The protein below binds the small molecule below.
Small molecule (SMILES): CC(C)(C)S(=O)(=O)N[C@@H](Cc1ccccc1)C(=O)N[C@@H](Cc1c[nH]c[nH+]1)C(=O)N[C@@H](CC1CCCCC1)C(O)(O)C(F)(F)C(=O)NCCN1CCOCC1

Binding-site contacts:
Ligand atom O2 contacts residue GLY80 of chain 1.A at 2.7 Å (h-bond).
Ligand atom OH2 contacts residue TYR79 of chain 1.A at 3.6 Å.
Ligand atom OH1 contacts residue ASP35 of chain 1.A at 2.7 Å (salt-bridge).
Ligand atom OH2 contacts residue GLY37 of chain 1.A at 3.2 Å (h-bond).
Ligand atom NE2 contacts residue ILE300 of chain 1.A at 3.2 Å.
Ligand atom CD2 contacts residue ASP15 of chain 1.A at 3.6 Å.
Ligand atom O1 contacts residue GLY80 of chain 1.A at 3.0 Å (h-bond).
Ligand atom CG2 contacts residue GLY221 of chain 1.A at 3.3 Å.
Ligand atom F2 contacts residue ASP219 of chain 1.A at 3.1 Å.
Ligand atom CE12 contacts residue ASP81 of chain 1.A at 3.4 Å.
Ligand atom CB2 contacts residue ASP35 of chain 1.A at 3.0 Å.
Ligand atom N1 contacts residue THR222 of chain 1.A at 3.5 Å (h-bond).
Ligand atom N2' contacts residue GLY37 of chain 1.A at 3.0 Å (h-bond).
Ligand atom OH1 contacts residue ASP219 of chain 1.A at 2.7 Å (salt-bridge).
Ligand atom C1' contacts residue GLY37 of chain 1.A at 3.6 Å.
Ligand atom CE2 contacts residue ILE10 of chain 1.A at 3.6 Å (hydrophobic).
Ligand atom C61 contacts residue LEU133 of chain 1.A at 3.2 Å (hydrophobic).
Ligand atom OH2 contacts residue ASP35 of chain 1.A at 2.6 Å (salt-bridge).
Ligand atom N1 contacts residue GLY221 of chain 1.A at 3.4 Å (h-bond).
Ligand atom F1 contacts residue THR222 of chain 1.A at 3.5 Å.
Ligand atom O2 contacts residue TYR79 of chain 1.A at 3.5 Å.
Ligand atom CB1 contacts residue ASP81 of chain 1.A at 3.3 Å.
Ligand atom CE2 contacts residue ALA16 of chain 1.A at 3.3 Å (hydrophobic).
Ligand atom CH contacts residue ASP35 of chain 1.A at 3.4 Å.
Ligand atom CD2 contacts residue ALA16 of chain 1.A at 3.3 Å (hydrophobic).
Ligand atom CD22 contacts residue ASP33 of chain 1.A at 3.6 Å.
Ligand atom N3 contacts residue THR223 of chain 1.A at 3.3 Å (h-bond).
Ligand atom CD11 contacts residue TYR79 of chain 1.A at 3.6 Å (hydrophobic).
Ligand atom O1 contacts residue ASP81 of chain 1.A at 3.5 Å (salt-bridge).
Ligand atom F2 contacts residue GLY37 of chain 1.A at 3.4 Å.
Ligand atom CB2 contacts residue GLY221 of chain 1.A at 3.4 Å.
Ligand atom CE11 contacts residue ILE300 of chain 1.A at 3.4 Å (hydrophobic).
Ligand atom N contacts residue ASP81 of chain 1.A at 3.2 Å (salt-bridge).
Ligand atom CM1 contacts residue ASP219 of chain 1.A at 3.6 Å.
Ligand atom CZ contacts residue ASP119 of chain 1.A at 3.4 Å.
Ligand atom O1 contacts residue TYR79 of chain 1.A at 3.1 Å.
Ligand atom OH2 contacts residue SER38 of chain 1.A at 3.6 Å.
Ligand atom CE21 contacts residue ASP33 of chain 1.A at 3.1 Å.
Ligand atom F1 contacts residue ASP219 of chain 1.A at 3.5 Å.
Ligand atom C2 contacts residue ASP15 of chain 1.A at 3.6 Å.

Sequence of chain 1.A:
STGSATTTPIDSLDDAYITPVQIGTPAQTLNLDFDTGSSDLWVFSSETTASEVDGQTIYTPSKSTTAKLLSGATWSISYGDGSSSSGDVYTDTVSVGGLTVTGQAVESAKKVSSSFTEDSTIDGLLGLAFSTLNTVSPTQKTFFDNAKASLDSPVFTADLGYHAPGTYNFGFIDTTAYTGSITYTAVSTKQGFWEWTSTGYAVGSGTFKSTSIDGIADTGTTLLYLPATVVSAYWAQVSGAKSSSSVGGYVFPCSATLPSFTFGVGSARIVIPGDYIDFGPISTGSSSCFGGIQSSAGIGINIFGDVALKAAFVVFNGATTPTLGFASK